Binding-site contacts:
Ligand atom CBK contacts residue NAD1 of chain 1.E at 2.6 Å.
Ligand atom CAS contacts residue NAD1 of chain 1.E at 0.9 Å.
Ligand atom NAV contacts residue NAD1 of chain 1.E at 2.4 Å.
Ligand atom CBF contacts residue NAD1 of chain 1.E at 0.9 Å.
Ligand atom CBL contacts residue NAD1 of chain 1.E at 2.3 Å.
Ligand atom C contacts residue NAD1 of chain 1.E at 3.2 Å.
Ligand atom CBB contacts residue NAD1 of chain 1.E at 2.4 Å.
Ligand atom OAJ contacts residue PRO193 of chain 1.A at 3.2 Å.
Ligand atom NAT contacts residue ASP148 of chain 1.A at 3.2 Å (salt-bridge).
Ligand atom CAK contacts residue ILE21 of chain 1.A at 3.4 Å (hydrophobic).
Ligand atom CAN contacts residue NAD1 of chain 1.E at 0.9 Å.
Ligand atom O contacts residue NAD1 of chain 1.E at 3.2 Å (h-bond).
Ligand atom CAL contacts residue SER94 of chain 1.A at 3.3 Å.
Ligand atom CBD contacts residue TYR158 of chain 1.A at 2.4 Å (hydrophobic).
Ligand atom CBH contacts residue NAD1 of chain 1.E at 1.6 Å.
Ligand atom CAQ contacts residue ASP148 of chain 1.A at 3.3 Å.
Ligand atom CAP contacts residue NAD1 of chain 1.E at 0.6 Å.
Ligand atom OG1 contacts residue MET103 of chain 1.A at 3.1 Å.
Ligand atom CBA contacts residue MET103 of chain 1.A at 3.2 Å (hydrophobic).
Ligand atom NAT contacts residue NAD1 of chain 1.E at 0.8 Å.
Ligand atom N contacts residue NAD1 of chain 1.E at 2.4 Å.
Ligand atom CBG contacts residue NAD1 of chain 1.E at 0.9 Å.
Ligand atom OAJ contacts residue ILE194 of chain 1.A at 3.2 Å (h-bond).
Ligand atom CAL contacts residue NAD1 of chain 1.E at 1.3 Å.
Ligand atom CBK contacts residue TYR158 of chain 1.A at 3.0 Å (hydrophobic).
Ligand atom OAF contacts residue NAD1 of chain 1.E at 2.3 Å (h-bond).
Ligand atom O contacts residue PHE149 of chain 1.A at 2.8 Å.
Ligand atom OAX contacts residue TYR158 of chain 1.A at 2.1 Å.
Ligand atom CAN contacts residue SER94 of chain 1.A at 3.3 Å.
Ligand atom CBJ contacts residue TYR158 of chain 1.A at 1.8 Å (hydrophobic).
Ligand atom OAH contacts residue TYR158 of chain 1.A at 3.2 Å (h-bond).
Ligand atom CAM contacts residue NAD1 of chain 1.E at 1.1 Å.
Ligand atom CAO contacts residue NAD1 of chain 1.E at 0.7 Å.
Ligand atom OAJ contacts residue NAD1 of chain 1.E at 1.9 Å (h-bond).
Ligand atom CAQ contacts residue NAD1 of chain 1.E at 0.6 Å.
Ligand atom CAD contacts residue TYR158 of chain 1.A at 0.7 Å (hydrophobic).
Ligand atom OAI contacts residue LYS165 of chain 1.A at 2.8 Å (salt-bridge).
Ligand atom OAI contacts residue NAD1 of chain 1.E at 0.8 Å (h-bond).
Ligand atom CAK contacts residue NAD1 of chain 1.E at 1.2 Å.
Ligand atom NAU contacts residue NAD1 of chain 1.E at 0.9 Å (h-bond).

This protein binds this small molecule.
Small molecule (SMILES): CC/C(C)=C1\OC(=O)[C@H](C)[C@H](O)[C@H](Cc2cccnc2)NC(=O)[C@@H](NC(=O)c2ncccc2O)[C@@H](C)OC1=O

Sequence of chain 1.A:
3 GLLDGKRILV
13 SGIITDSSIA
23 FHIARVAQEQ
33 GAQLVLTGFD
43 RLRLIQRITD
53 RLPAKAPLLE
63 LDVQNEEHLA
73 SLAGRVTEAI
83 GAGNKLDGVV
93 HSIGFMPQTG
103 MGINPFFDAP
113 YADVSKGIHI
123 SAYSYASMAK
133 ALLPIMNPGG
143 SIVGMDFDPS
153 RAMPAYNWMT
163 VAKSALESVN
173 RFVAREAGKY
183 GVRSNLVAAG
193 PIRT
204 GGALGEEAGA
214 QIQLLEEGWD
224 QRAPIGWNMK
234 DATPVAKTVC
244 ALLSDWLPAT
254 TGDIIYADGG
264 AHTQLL